Sequence of chain 1.E:
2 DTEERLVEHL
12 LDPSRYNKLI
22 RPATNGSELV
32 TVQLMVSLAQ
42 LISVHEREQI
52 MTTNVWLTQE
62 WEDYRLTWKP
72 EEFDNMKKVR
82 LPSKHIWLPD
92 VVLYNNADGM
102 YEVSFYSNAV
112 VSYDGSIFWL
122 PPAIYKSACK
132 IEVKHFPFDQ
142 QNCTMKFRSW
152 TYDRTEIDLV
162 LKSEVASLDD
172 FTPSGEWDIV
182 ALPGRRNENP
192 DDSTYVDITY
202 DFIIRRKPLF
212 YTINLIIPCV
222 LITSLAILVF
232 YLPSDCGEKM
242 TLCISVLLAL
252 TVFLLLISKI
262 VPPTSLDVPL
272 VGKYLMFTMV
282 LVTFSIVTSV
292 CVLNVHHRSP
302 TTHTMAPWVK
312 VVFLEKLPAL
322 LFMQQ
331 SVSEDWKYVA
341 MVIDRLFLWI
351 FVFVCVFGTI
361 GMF

A small-molecule ligand and the protein it binds are described below.
Small molecule (SMILES): c1cnc2cc3c(cc2n1)[C@@H]1CNC[C@H]3C1

Sequence of chain 1.D:
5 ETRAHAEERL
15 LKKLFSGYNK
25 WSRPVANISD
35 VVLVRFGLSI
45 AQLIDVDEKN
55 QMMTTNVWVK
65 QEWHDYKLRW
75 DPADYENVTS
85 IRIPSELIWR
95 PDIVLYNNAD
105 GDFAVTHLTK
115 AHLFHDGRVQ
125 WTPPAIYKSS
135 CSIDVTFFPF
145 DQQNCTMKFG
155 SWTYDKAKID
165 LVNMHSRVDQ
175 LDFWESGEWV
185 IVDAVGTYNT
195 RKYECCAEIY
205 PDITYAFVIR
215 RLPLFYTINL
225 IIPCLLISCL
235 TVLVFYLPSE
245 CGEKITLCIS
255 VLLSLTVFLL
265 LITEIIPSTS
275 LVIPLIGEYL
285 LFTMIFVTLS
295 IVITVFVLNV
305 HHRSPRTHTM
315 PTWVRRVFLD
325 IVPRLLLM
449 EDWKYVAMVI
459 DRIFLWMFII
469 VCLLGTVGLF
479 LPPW

Binding-site contacts:
Ligand atom N13 contacts residue LEU121 of chain 1.E at 4.2 Å.
Ligand atom C04 contacts residue TRP57 of chain 1.E at 4.4 Å (hydrophobic).
Ligand atom C15 contacts residue LEU121 of chain 1.E at 3.4 Å (hydrophobic).
Ligand atom C12 contacts residue VAL111 of chain 1.E at 4.0 Å (hydrophobic).
Ligand atom C08 contacts residue CYS200 of chain 1.D at 3.6 Å (hydrophobic).
Ligand atom N10 contacts residue TYR204 of chain 1.D at 4.0 Å.
Ligand atom C01 contacts residue TYR197 of chain 1.D at 3.8 Å (hydrophobic).
Ligand atom C08 contacts residue CYS199 of chain 1.D at 3.5 Å (hydrophobic).
Ligand atom C03 contacts residue TRP156 of chain 1.D at 3.5 Å (hydrophobic).
Ligand atom C14 contacts residue THR157 of chain 1.D at 4.1 Å.
Ligand atom N10 contacts residue CYS200 of chain 1.D at 4.1 Å.
Ligand atom C09 contacts residue CYS200 of chain 1.D at 4.3 Å (hydrophobic).
Ligand atom C03 contacts residue TYR100 of chain 1.D at 3.9 Å (hydrophobic).
Ligand atom C08 contacts residue TYR204 of chain 1.D at 3.7 Å (hydrophobic).
Ligand atom N10 contacts residue PHE119 of chain 1.E at 4.1 Å.
Ligand atom C16 contacts residue TRP156 of chain 1.D at 3.6 Å (hydrophobic).
Ligand atom N13 contacts residue TRP156 of chain 1.D at 4.2 Å.
Ligand atom C14 contacts residue TRP156 of chain 1.D at 3.7 Å (hydrophobic).
Ligand atom C04 contacts residue LEU121 of chain 1.E at 4.0 Å (hydrophobic).
Ligand atom C04 contacts residue TRP156 of chain 1.D at 4.2 Å (hydrophobic).
Ligand atom C11 contacts residue PHE119 of chain 1.E at 4.2 Å (hydrophobic).
Ligand atom C15 contacts residue TRP156 of chain 1.D at 3.4 Å (hydrophobic).
Ligand atom C14 contacts residue LEU121 of chain 1.E at 4.0 Å (hydrophobic).
Ligand atom C07 contacts residue TRP156 of chain 1.D at 3.8 Å (hydrophobic).
Ligand atom C05 contacts residue TRP57 of chain 1.E at 4.0 Å (hydrophobic).
Ligand atom C11 contacts residue VAL111 of chain 1.E at 3.4 Å (hydrophobic).
Ligand atom C01 contacts residue TRP156 of chain 1.D at 4.1 Å (hydrophobic).
Ligand atom C01 contacts residue TYR204 of chain 1.D at 3.9 Å (hydrophobic).
Ligand atom C06 contacts residue CYS199 of chain 1.D at 3.8 Å (hydrophobic).
Ligand atom N02 contacts residue TRP156 of chain 1.D at 3.3 Å (h-bond).
Ligand atom C06 contacts residue TYR197 of chain 1.D at 4.4 Å (hydrophobic).
Ligand atom C12 contacts residue THR157 of chain 1.D at 3.7 Å.
Ligand atom N13 contacts residue THR157 of chain 1.D at 3.5 Å.
Ligand atom C09 contacts residue TYR204 of chain 1.D at 4.2 Å (hydrophobic).
Ligand atom C16 contacts residue LEU121 of chain 1.E at 3.6 Å (hydrophobic).
Ligand atom N02 contacts residue TYR100 of chain 1.D at 3.5 Å (h-bond).
Ligand atom C09 contacts residue TRP156 of chain 1.D at 3.9 Å (hydrophobic).
Ligand atom N02 contacts residue SER155 of chain 1.D at 3.8 Å.
Ligand atom C07 contacts residue CYS199 of chain 1.D at 3.7 Å (hydrophobic).
Ligand atom C08 contacts residue TRP156 of chain 1.D at 4.0 Å (hydrophobic).